Sequence of chain 1.D:
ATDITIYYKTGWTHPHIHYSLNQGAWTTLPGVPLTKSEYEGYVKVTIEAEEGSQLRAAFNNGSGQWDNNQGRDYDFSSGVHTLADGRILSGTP

Binding-site contacts:
Ligand atom O2 contacts residue TRP20 of chain 1.D at 3.3 Å (h-bond).
Ligand atom C6 contacts residue GLY19 of chain 1.D at 3.3 Å.
Ligand atom O6 contacts residue LYS17 of chain 1.D at 3.9 Å.
Ligand atom C5 contacts residue TYR16 of chain 1.D at 4.1 Å (hydrophobic).
Ligand atom O5 contacts residue GLY19 of chain 1.D at 3.0 Å (h-bond).
Ligand atom C2 contacts residue TRP74 of chain 1.D at 4.2 Å (hydrophobic).
Ligand atom O5 contacts residue ASP93 of chain 1.D at 3.1 Å.
Ligand atom O2 contacts residue ASP75 of chain 1.D at 4.0 Å.
Ligand atom O5 contacts residue TRP20 of chain 1.D at 4.1 Å.
Ligand atom C4 contacts residue ASP75 of chain 1.D at 4.0 Å.
Ligand atom C1 contacts residue ASP75 of chain 1.D at 3.7 Å.
Ligand atom C1 contacts residue TRP20 of chain 1.D at 3.9 Å (hydrophobic).
Ligand atom O6 contacts residue THR18 of chain 1.D at 2.7 Å (h-bond).
Ligand atom C3 contacts residue ASP75 of chain 1.D at 3.6 Å.
Ligand atom C1 contacts residue ASP93 of chain 1.D at 3.7 Å.
Ligand atom O5 contacts residue ASP75 of chain 1.D at 3.5 Å.
Ligand atom C2 contacts residue TRP20 of chain 1.D at 3.9 Å (hydrophobic).
Ligand atom C6 contacts residue TYR16 of chain 1.D at 3.3 Å (hydrophobic).
Ligand atom C1 contacts residue GLY94 of chain 1.D at 3.7 Å.
Ligand atom C5 contacts residue ASP93 of chain 1.D at 4.1 Å.
Ligand atom O6 contacts residue GLY19 of chain 1.D at 3.4 Å (h-bond).
Ligand atom O5 contacts residue TYR16 of chain 1.D at 3.5 Å (h-bond).
Ligand atom C6 contacts residue ASP93 of chain 1.D at 3.4 Å.
Ligand atom C5 contacts residue GLY19 of chain 1.D at 3.7 Å.
Ligand atom O2 contacts residue TYR82 of chain 1.D at 3.9 Å.
Ligand atom O6 contacts residue TYR16 of chain 1.D at 2.8 Å (h-bond).
Ligand atom C6 contacts residue LYS17 of chain 1.D at 3.5 Å.
Ligand atom C2 contacts residue GLY94 of chain 1.D at 4.2 Å.
Ligand atom C2 contacts residue TYR82 of chain 1.D at 3.8 Å (hydrophobic).
Ligand atom O5 contacts residue THR18 of chain 1.D at 3.7 Å.
Ligand atom C2 contacts residue ASP75 of chain 1.D at 3.7 Å.
Ligand atom O6 contacts residue TRP20 of chain 1.D at 3.5 Å.
Ligand atom O5 contacts residue GLY94 of chain 1.D at 3.3 Å (h-bond).
Ligand atom C6 contacts residue THR18 of chain 1.D at 3.5 Å.
Ligand atom O6 contacts residue ASP93 of chain 1.D at 2.5 Å (salt-bridge).
Ligand atom O2 contacts residue GLN78 of chain 1.D at 3.2 Å (h-bond).
Ligand atom C1 contacts residue THR18 of chain 1.D at 4.0 Å.
Ligand atom O3 contacts residue ASP75 of chain 1.D at 2.7 Å (salt-bridge).
Ligand atom C1 contacts residue GLY19 of chain 1.D at 4.0 Å.
Ligand atom C4 contacts residue TRP20 of chain 1.D at 4.0 Å (hydrophobic).

The protein below binds the small molecule below.
Small molecule (SMILES): OC[C@H]1O[C@H](O[C@H]2[C@H](O)[C@@H](O)[C@@H](O[C@H]3[C@H](O)[C@@H](O)[C@@H](O[C@H]4[C@H](O)[C@@H](O)[C@@H](O)O[C@@H]4CO)O[C@@H]3CO)O[C@@H]2CO)[C@H](O)[C@@H](O)[C@@H]1O